Sequence of chain 2.A:
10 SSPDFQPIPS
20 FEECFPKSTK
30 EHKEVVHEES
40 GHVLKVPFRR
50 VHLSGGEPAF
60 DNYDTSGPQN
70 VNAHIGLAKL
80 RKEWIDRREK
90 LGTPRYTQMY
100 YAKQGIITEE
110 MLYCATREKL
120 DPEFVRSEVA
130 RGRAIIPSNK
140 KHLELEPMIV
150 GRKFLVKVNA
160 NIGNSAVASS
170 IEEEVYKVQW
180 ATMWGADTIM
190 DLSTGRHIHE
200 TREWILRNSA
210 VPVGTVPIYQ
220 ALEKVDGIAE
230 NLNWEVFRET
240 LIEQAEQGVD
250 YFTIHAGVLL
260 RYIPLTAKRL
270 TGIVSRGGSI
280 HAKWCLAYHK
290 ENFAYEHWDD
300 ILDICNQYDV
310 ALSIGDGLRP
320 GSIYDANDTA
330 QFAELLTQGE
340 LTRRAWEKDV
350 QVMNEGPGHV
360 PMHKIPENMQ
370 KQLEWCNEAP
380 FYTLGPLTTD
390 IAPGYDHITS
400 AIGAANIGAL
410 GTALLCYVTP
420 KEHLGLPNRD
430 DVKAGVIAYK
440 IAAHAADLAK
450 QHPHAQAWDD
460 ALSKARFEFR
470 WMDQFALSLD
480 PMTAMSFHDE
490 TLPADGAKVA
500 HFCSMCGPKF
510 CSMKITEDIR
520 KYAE

This small molecule binds to this protein.
Small molecule (SMILES): Nc1cncn1[C@@H]1O[C@H](COP(=O)(O)O)[C@@H](O)[C@H]1O

Binding-site contacts:
Ligand atom O8 contacts residue GLY276 of chain 2.A at 2.9 Å (h-bond).
Ligand atom O6 contacts residue SER274 of chain 2.A at 3.3 Å.
Ligand atom O5' contacts residue TYR218 of chain 2.A at 3.3 Å (h-bond).
Ligand atom P contacts residue SER274 of chain 2.A at 3.5 Å.
Ligand atom O6 contacts residue ARG275 of chain 2.A at 2.8 Å (salt-bridge).
Ligand atom N3 contacts residue GLU354 of chain 2.A at 3.6 Å (salt-bridge).
Ligand atom C4 contacts residue TYR381 of chain 2.A at 3.4 Å (hydrophobic).
Ligand atom C4 contacts residue GLY355 of chain 2.A at 3.1 Å.
Ligand atom O2' contacts residue MET189 of chain 2.A at 3.2 Å (h-bond).
Ligand atom C5' contacts residue TYR218 of chain 2.A at 3.7 Å (hydrophobic).
Ligand atom O3' contacts residue MET189 of chain 2.A at 3.2 Å (h-bond).
Ligand atom O6 contacts residue ARG318 of chain 2.A at 2.8 Å (salt-bridge).
Ligand atom C4 contacts residue GLU354 of chain 2.A at 3.6 Å.
Ligand atom N3 contacts residue GLY355 of chain 2.A at 3.3 Å (h-bond).
Ligand atom C2' contacts residue GLU354 of chain 2.A at 3.3 Å.
Ligand atom P contacts residue ARG275 of chain 2.A at 3.6 Å.
Ligand atom O3' contacts residue LEU191 of chain 2.A at 3.7 Å.
Ligand atom O6 contacts residue 5AD1 of chain 2.D at 3.5 Å.
Ligand atom N3 contacts residue ASP315 of chain 2.A at 2.8 Å (salt-bridge).
Ligand atom C4' contacts residue 5AD1 of chain 2.D at 3.5 Å.
Ligand atom O4' contacts residue 5AD1 of chain 2.D at 3.2 Å.
Ligand atom O8 contacts residue HIS254 of chain 2.A at 3.5 Å.
Ligand atom O7 contacts residue HIS254 of chain 2.A at 2.9 Å (h-bond).
Ligand atom N6 contacts residue CYS415 of chain 2.A at 3.4 Å.
Ligand atom C3' contacts residue MET189 of chain 2.A at 3.5 Å (hydrophobic).
Ligand atom C2 contacts residue GLU354 of chain 2.A at 3.3 Å.
Ligand atom O2' contacts residue TYR381 of chain 2.A at 3.2 Å.
Ligand atom C5 contacts residue GLU354 of chain 2.A at 3.5 Å.
Ligand atom N1 contacts residue GLU354 of chain 2.A at 3.3 Å (salt-bridge).
Ligand atom C2 contacts residue ASP315 of chain 2.A at 3.6 Å.
Ligand atom O3' contacts residue ASN160 of chain 2.A at 3.0 Å (h-bond).
Ligand atom C2 contacts residue ARG318 of chain 2.A at 3.4 Å.
Ligand atom O7 contacts residue SER274 of chain 2.A at 2.7 Å (h-bond).
Ligand atom P contacts residue TYR218 of chain 2.A at 3.4 Å.
Ligand atom O5' contacts residue 5AD1 of chain 2.D at 3.2 Å.
Ligand atom N6 contacts residue TYR381 of chain 2.A at 3.3 Å.
Ligand atom O7 contacts residue ARG318 of chain 2.A at 2.8 Å (salt-bridge).
Ligand atom O2' contacts residue GLU354 of chain 2.A at 2.9 Å (salt-bridge).
Ligand atom O8 contacts residue TYR218 of chain 2.A at 2.5 Å (h-bond).
Ligand atom O8 contacts residue ARG275 of chain 2.A at 3.5 Å (salt-bridge).